A small-molecule ligand and the protein it binds are described below.
Small molecule (SMILES): CCCC[C@H](NC(=O)[C@@H]1CCCN1C(=O)[C@H](C)NC(=O)CN=[N+]=N)C(=O)N[C@@H](CC(C)C)[C@@H](O)[C@H](C)CO

Sequence of chain 1.K:
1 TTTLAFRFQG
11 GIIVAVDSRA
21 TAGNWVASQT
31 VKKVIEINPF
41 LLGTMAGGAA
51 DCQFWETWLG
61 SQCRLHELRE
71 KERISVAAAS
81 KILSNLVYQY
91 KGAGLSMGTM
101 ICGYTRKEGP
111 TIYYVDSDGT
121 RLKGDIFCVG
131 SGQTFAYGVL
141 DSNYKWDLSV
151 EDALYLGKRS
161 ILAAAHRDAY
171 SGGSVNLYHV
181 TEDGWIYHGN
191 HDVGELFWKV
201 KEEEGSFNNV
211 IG

Binding-site contacts:
Ligand atom C contacts residue THR1 of chain 1.K at 1.4 Å.
Ligand atom C22 contacts residue TYR170 of chain 1.K at 3.6 Å (hydrophobic).
Ligand atom C24 contacts residue MES1 of chain 1.NA at 3.0 Å.
Ligand atom O contacts residue ALA20 of chain 1.K at 3.3 Å.
Ligand atom C23 contacts residue THR1 of chain 1.K at 2.4 Å.
Ligand atom C22 contacts residue THR1 of chain 1.K at 1.5 Å.
Ligand atom O contacts residue ALA49 of chain 1.K at 3.2 Å (h-bond).
Ligand atom O contacts residue GLY47 of chain 1.K at 3.1 Å (h-bond).
Ligand atom C contacts residue THR21 of chain 1.K at 3.6 Å.
Ligand atom C contacts residue GLY47 of chain 1.K at 3.3 Å.
Ligand atom O7 contacts residue MES1 of chain 1.NA at 3.6 Å.
Ligand atom C26 contacts residue GLY47 of chain 1.K at 3.6 Å.
Ligand atom C25 contacts residue GLY47 of chain 1.K at 3.8 Å.
Ligand atom C26 contacts residue ALA49 of chain 1.K at 3.9 Å (hydrophobic).
Ligand atom CA contacts residue THR1 of chain 1.K at 2.4 Å.
Ligand atom C25 contacts residue THR1 of chain 1.K at 2.7 Å.
Ligand atom CA contacts residue GLY47 of chain 1.K at 3.8 Å.
Ligand atom C25 contacts residue LYS33 of chain 1.K at 3.7 Å.
Ligand atom CB contacts residue GLY47 of chain 1.K at 3.6 Å.
Ligand atom C contacts residue LYS33 of chain 1.K at 3.9 Å.
Ligand atom C24 contacts residue THR1 of chain 1.K at 2.4 Å.
Ligand atom CB contacts residue THR21 of chain 1.K at 3.6 Å.
Ligand atom O contacts residue THR21 of chain 1.K at 3.2 Å (h-bond).
Ligand atom CA contacts residue GLY47 of chain 1.K at 3.1 Å.
Ligand atom O contacts residue MES1 of chain 1.NA at 3.2 Å (h-bond).
Ligand atom C23 contacts residue TYR170 of chain 1.K at 3.0 Å (hydrophobic).
Ligand atom N contacts residue THR1 of chain 1.K at 3.6 Å.
Ligand atom N contacts residue THR21 of chain 1.K at 3.0 Å (h-bond).
Ligand atom O7 contacts residue THR1 of chain 1.K at 3.6 Å.
Ligand atom C28 contacts residue ALA49 of chain 1.K at 3.7 Å (hydrophobic).
Ligand atom CA contacts residue ARG19 of chain 1.K at 3.9 Å.
Ligand atom CB contacts residue ASP126 of chain 1.L at 3.8 Å.
Ligand atom CA contacts residue LYS33 of chain 1.K at 3.9 Å.
Ligand atom C24 contacts residue SER131 of chain 1.K at 3.4 Å.
Ligand atom CD contacts residue ASP126 of chain 1.L at 3.4 Å.
Ligand atom C23 contacts residue ARG19 of chain 1.K at 3.6 Å.
Ligand atom N contacts residue GLY47 of chain 1.K at 2.8 Å (h-bond).
Ligand atom C27 contacts residue ALA20 of chain 1.K at 3.7 Å (hydrophobic).
Ligand atom CA contacts residue THR21 of chain 1.K at 3.3 Å.
Ligand atom O contacts residue THR1 of chain 1.K at 2.1 Å (h-bond).

Sequence of chain 1.L:
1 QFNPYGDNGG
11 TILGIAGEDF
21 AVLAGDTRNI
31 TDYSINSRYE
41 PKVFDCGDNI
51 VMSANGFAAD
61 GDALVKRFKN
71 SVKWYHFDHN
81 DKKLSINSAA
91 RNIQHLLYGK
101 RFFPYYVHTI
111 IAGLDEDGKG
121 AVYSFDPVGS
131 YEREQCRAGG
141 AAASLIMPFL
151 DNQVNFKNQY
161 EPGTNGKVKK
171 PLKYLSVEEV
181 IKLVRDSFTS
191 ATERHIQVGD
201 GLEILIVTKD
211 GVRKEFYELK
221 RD